Sequence of chain 1.D:
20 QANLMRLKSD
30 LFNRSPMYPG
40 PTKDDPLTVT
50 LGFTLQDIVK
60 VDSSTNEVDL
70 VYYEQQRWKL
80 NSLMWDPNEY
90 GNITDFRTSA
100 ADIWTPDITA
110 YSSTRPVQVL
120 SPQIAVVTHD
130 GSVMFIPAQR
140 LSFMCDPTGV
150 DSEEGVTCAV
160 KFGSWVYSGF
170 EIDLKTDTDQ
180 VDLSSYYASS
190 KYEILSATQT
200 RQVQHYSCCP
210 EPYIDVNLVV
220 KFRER

The small molecule below binds the protein below.
Small molecule (SMILES): CC(=O)N[C@@H]1[C@@H](O)[C@H](O)[C@@H](CO)O[C@H]1O

Binding-site contacts:
Ligand atom C4 contacts residue ASN91 of chain 1.D at 4.3 Å.
Ligand atom C8 contacts residue GLY90 of chain 1.D at 4.2 Å.
Ligand atom O7 contacts residue ASN91 of chain 1.D at 3.6 Å.
Ligand atom C7 contacts residue GLY90 of chain 1.D at 4.4 Å.
Ligand atom O7 contacts residue GLY90 of chain 1.D at 4.3 Å.
Ligand atom C5 contacts residue ASN91 of chain 1.D at 3.7 Å.
Ligand atom C3 contacts residue ASN91 of chain 1.D at 3.8 Å.
Ligand atom C1 contacts residue ASN91 of chain 1.D at 1.5 Å.
Ligand atom C7 contacts residue ASN91 of chain 1.D at 3.4 Å.
Ligand atom N2 contacts residue ASN91 of chain 1.D at 2.9 Å (h-bond).
Ligand atom C2 contacts residue ASN91 of chain 1.D at 2.5 Å.
Ligand atom O5 contacts residue ASN91 of chain 1.D at 2.4 Å (h-bond).
Ligand atom C8 contacts residue ASN91 of chain 1.D at 4.5 Å.